Binding-site contacts:
Ligand atom C20 contacts residue SER317 of chain 1.A at 3.7 Å.
Ligand atom C7 contacts residue ARG342 of chain 1.A at 3.6 Å.
Ligand atom C17 contacts residue ASN154 of chain 1.A at 3.9 Å.
Ligand atom C17 contacts residue TYR224 of chain 1.A at 4.0 Å (hydrophobic).
Ligand atom C22 contacts residue SER319 of chain 1.A at 3.9 Å.
Ligand atom C23 contacts residue SER319 of chain 1.A at 3.8 Å.
Ligand atom C12 contacts residue SER66 of chain 1.A at 2.6 Å.
Ligand atom O18 contacts residue ASN154 of chain 1.A at 2.8 Å (h-bond).
Ligand atom O11 contacts residue ASN345 of chain 1.A at 3.0 Å (h-bond).
Ligand atom O14 contacts residue TYR152 of chain 1.A at 2.6 Å (h-bond).
Ligand atom O15 contacts residue GLY316 of chain 1.A at 3.6 Å.
Ligand atom C1 contacts residue SER66 of chain 1.A at 3.9 Å.
Ligand atom O18 contacts residue GLN122 of chain 1.A at 3.1 Å (h-bond).
Ligand atom C21 contacts residue THR318 of chain 1.A at 3.5 Å.
Ligand atom C21 contacts residue SER319 of chain 1.A at 3.9 Å.
Ligand atom C22 contacts residue THR318 of chain 1.A at 3.9 Å.
Ligand atom C17 contacts residue SER317 of chain 1.A at 3.8 Å.
Ligand atom O15 contacts residue SER66 of chain 1.A at 2.4 Å (h-bond).
Ligand atom C1 contacts residue LEU121 of chain 1.A at 3.9 Å (hydrophobic).
Ligand atom B13 contacts residue TYR152 of chain 1.A at 3.6 Å.
Ligand atom S24 contacts residue GLN122 of chain 1.A at 4.0 Å.
Ligand atom O18 contacts residue TYR224 of chain 1.A at 3.7 Å.
Ligand atom C19 contacts residue TYR224 of chain 1.A at 4.0 Å (hydrophobic).
Ligand atom O10 contacts residue ASN345 of chain 1.A at 2.8 Å (h-bond).
Ligand atom N6 contacts residue SER317 of chain 1.A at 3.2 Å (h-bond).
Ligand atom C17 contacts residue GLN122 of chain 1.A at 4.0 Å.
Ligand atom C20 contacts residue THR318 of chain 1.A at 4.0 Å.
Ligand atom C12 contacts residue ASN154 of chain 1.A at 4.1 Å.
Ligand atom C22 contacts residue ARG342 of chain 1.A at 3.8 Å.
Ligand atom N6 contacts residue SER66 of chain 1.A at 3.4 Å (h-bond).
Ligand atom C9 contacts residue ASN345 of chain 1.A at 3.2 Å.
Ligand atom O15 contacts residue SER317 of chain 1.A at 2.9 Å (h-bond).
Ligand atom B13 contacts residue SER317 of chain 1.A at 4.2 Å.
Ligand atom C6 contacts residue ARG342 of chain 1.A at 3.4 Å.
Ligand atom B13 contacts residue SER66 of chain 1.A at 1.5 Å.
Ligand atom O11 contacts residue VAL294 of chain 1.A at 3.9 Å.
Ligand atom O14 contacts residue SER66 of chain 1.A at 2.4 Å (h-bond).
Ligand atom B13 contacts residue LYS69 of chain 1.A at 4.0 Å.
Ligand atom C21 contacts residue SER317 of chain 1.A at 3.4 Å.
Ligand atom C19 contacts residue SER317 of chain 1.A at 3.5 Å.

Sequence of chain 1.A:
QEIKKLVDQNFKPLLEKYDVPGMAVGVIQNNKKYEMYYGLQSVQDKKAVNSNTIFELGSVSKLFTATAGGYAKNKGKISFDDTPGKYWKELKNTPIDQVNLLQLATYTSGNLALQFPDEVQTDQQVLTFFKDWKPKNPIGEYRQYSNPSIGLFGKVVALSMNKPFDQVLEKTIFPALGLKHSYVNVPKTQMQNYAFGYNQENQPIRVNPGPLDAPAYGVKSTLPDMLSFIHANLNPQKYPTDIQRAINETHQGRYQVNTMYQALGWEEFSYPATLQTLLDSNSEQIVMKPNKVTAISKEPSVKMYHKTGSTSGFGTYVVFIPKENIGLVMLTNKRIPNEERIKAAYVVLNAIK

This small molecule binds to this protein.
Small molecule (SMILES): O=C(Cc1cccs1)N[C@@H](Cc1cccc(C(=O)O)c1)B(O)O